Sequence of chain 26.D:
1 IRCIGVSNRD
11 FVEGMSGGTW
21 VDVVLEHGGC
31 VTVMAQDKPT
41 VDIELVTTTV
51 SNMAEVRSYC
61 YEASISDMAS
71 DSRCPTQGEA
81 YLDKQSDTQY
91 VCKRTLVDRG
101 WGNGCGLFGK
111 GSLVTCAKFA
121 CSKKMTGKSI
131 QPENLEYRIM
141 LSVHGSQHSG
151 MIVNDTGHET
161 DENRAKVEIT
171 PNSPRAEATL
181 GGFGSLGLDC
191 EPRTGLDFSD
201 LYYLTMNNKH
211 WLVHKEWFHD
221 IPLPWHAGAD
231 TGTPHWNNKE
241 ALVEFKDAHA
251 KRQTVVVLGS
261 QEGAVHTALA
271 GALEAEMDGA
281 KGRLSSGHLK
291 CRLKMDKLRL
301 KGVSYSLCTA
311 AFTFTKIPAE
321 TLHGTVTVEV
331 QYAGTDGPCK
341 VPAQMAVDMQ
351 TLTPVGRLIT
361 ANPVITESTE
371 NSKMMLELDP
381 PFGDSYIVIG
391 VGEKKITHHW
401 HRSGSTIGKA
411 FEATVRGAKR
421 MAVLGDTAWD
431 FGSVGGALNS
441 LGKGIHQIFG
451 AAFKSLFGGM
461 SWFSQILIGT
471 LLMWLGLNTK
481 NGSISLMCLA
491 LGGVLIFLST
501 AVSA

This protein binds this small molecule.
Small molecule (SMILES): CC(=O)N[C@@H]1[C@@H](O)[C@H](O)[C@@H](CO)O[C@H]1O

Binding-site contacts:
Ligand atom C4 contacts residue ASN154 of chain 26.D at 4.3 Å.
Ligand atom C1 contacts residue ASN154 of chain 26.D at 1.4 Å.
Ligand atom C5 contacts residue HIS158 of chain 26.D at 4.2 Å.
Ligand atom C7 contacts residue SER149 of chain 26.D at 4.4 Å.
Ligand atom C8 contacts residue ASN154 of chain 26.D at 3.1 Å.
Ligand atom C1 contacts residue HIS158 of chain 26.D at 3.9 Å.
Ligand atom C5 contacts residue ASN154 of chain 26.D at 3.7 Å.
Ligand atom O5 contacts residue ASN154 of chain 26.D at 2.4 Å (h-bond).
Ligand atom O7 contacts residue GLY150 of chain 26.D at 3.4 Å.
Ligand atom O7 contacts residue SER149 of chain 26.D at 3.4 Å (h-bond).
Ligand atom C2 contacts residue ASN154 of chain 26.D at 2.5 Å.
Ligand atom C7 contacts residue ASN154 of chain 26.D at 3.2 Å.
Ligand atom C7 contacts residue VAL153 of chain 26.D at 3.6 Å (hydrophobic).
Ligand atom O6 contacts residue GLY157 of chain 26.D at 3.1 Å.
Ligand atom O5 contacts residue HIS158 of chain 26.D at 3.5 Å.
Ligand atom O6 contacts residue HIS158 of chain 26.D at 4.2 Å.
Ligand atom N2 contacts residue ASN154 of chain 26.D at 2.8 Å (h-bond).
Ligand atom O3 contacts residue HIS148 of chain 26.D at 3.7 Å.
Ligand atom C3 contacts residue ASN154 of chain 26.D at 3.8 Å.
Ligand atom C4 contacts residue HIS158 of chain 26.D at 4.1 Å.
Ligand atom C2 contacts residue HIS158 of chain 26.D at 3.7 Å.
Ligand atom C3 contacts residue HIS158 of chain 26.D at 4.4 Å.
Ligand atom O6 contacts residue ASN154 of chain 26.D at 4.2 Å.
Ligand atom O7 contacts residue ASN154 of chain 26.D at 4.2 Å.
Ligand atom O7 contacts residue VAL153 of chain 26.D at 3.3 Å.
Ligand atom C8 contacts residue VAL153 of chain 26.D at 3.2 Å (hydrophobic).
Ligand atom C6 contacts residue GLY157 of chain 26.D at 3.9 Å.
Ligand atom C6 contacts residue HIS158 of chain 26.D at 4.3 Å.